Sequence of chain 1.D:
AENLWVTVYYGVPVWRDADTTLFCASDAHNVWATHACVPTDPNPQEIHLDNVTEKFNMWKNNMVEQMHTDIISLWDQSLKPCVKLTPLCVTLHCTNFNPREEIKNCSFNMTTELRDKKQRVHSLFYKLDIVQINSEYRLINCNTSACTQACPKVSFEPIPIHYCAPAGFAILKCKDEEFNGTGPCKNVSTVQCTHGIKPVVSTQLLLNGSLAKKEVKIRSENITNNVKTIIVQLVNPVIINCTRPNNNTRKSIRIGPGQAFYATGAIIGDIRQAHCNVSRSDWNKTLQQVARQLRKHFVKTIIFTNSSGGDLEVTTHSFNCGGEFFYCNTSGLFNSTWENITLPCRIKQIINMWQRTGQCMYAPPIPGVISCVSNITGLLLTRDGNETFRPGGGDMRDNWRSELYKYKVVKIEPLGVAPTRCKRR

Sequence of chain 2.D:
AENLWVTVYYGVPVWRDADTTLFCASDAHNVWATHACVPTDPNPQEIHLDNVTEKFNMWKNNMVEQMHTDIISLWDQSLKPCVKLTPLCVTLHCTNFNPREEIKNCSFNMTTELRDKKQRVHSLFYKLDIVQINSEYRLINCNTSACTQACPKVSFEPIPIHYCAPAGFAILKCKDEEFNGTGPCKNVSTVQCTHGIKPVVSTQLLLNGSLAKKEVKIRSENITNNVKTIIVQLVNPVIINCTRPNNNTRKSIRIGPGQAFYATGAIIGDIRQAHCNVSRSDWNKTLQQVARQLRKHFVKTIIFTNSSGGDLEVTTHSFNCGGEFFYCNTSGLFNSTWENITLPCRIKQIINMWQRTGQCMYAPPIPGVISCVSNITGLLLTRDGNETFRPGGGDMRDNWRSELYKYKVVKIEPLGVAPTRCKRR

Binding-site contacts:
Ligand atom O7 contacts residue ARG293 of chain 1.D at 4.3 Å.
Ligand atom O7 contacts residue ASN182 of chain 2.D at 3.8 Å.
Ligand atom C3 contacts residue ASN182 of chain 2.D at 3.8 Å.
Ligand atom O5 contacts residue ASN182 of chain 2.D at 2.3 Å (h-bond).
Ligand atom C1 contacts residue ASN182 of chain 2.D at 1.4 Å.
Ligand atom C2 contacts residue ASN182 of chain 2.D at 2.4 Å.
Ligand atom C4 contacts residue ASN182 of chain 2.D at 4.1 Å.
Ligand atom O5 contacts residue ARG177 of chain 2.D at 4.1 Å.
Ligand atom C8 contacts residue ASN182 of chain 2.D at 4.3 Å.
Ligand atom C5 contacts residue ASN182 of chain 2.D at 3.6 Å.
Ligand atom C8 contacts residue ARG293 of chain 1.D at 4.4 Å.
Ligand atom C7 contacts residue ASN182 of chain 2.D at 3.6 Å.
Ligand atom N2 contacts residue ASN182 of chain 2.D at 2.9 Å (h-bond).

A protein and the small-molecule ligand that binds it are described below.
Small molecule (SMILES): CC(=O)N[C@H]1[C@H](O[C@H]2[C@H](O)[C@@H](NC(C)=O)CO[C@@H]2CO)O[C@H](CO)[C@@H](O)[C@@H]1O